Sequence of chain 2.D:
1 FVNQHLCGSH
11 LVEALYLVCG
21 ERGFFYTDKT

Binding-site contacts:
Ligand atom C1 contacts residue HIS10 of chain 2.D at 3.5 Å.
Ligand atom C1 contacts residue SER9 of chain 1.D at 3.9 Å.
Ligand atom O1 contacts residue HIS10 of chain 2.D at 2.7 Å (h-bond).
Ligand atom C6 contacts residue HIS5 of chain 1.D at 3.9 Å.
Ligand atom C7 contacts residue GLU13 of chain 2.D at 3.3 Å.
Ligand atom C2 contacts residue HIS5 of chain 1.D at 4.3 Å.
Ligand atom C3 contacts residue ALA14 of chain 2.D at 4.2 Å (hydrophobic).
Ligand atom C2 contacts residue HIS10 of chain 2.D at 3.6 Å.
Ligand atom C5 contacts residue SER9 of chain 1.D at 3.9 Å.
Ligand atom C3 contacts residue GLU13 of chain 2.D at 4.1 Å.
Ligand atom C1 contacts residue HIS5 of chain 1.D at 3.4 Å.
Ligand atom C6 contacts residue SER9 of chain 1.D at 3.2 Å.
Ligand atom O1 contacts residue SER9 of chain 1.D at 4.0 Å.
Ligand atom C2 contacts residue GLU13 of chain 2.D at 4.3 Å.
Ligand atom C4 contacts residue LEU17 of chain 2.D at 4.2 Å (hydrophobic).
Ligand atom C6 contacts residue HIS10 of chain 2.D at 4.1 Å.
Ligand atom C3 contacts residue LEU17 of chain 2.D at 4.2 Å (hydrophobic).
Ligand atom C7 contacts residue ALA14 of chain 2.D at 3.3 Å (hydrophobic).
Ligand atom C2 contacts residue ALA14 of chain 2.D at 4.0 Å (hydrophobic).
Ligand atom O1 contacts residue HIS5 of chain 1.D at 2.8 Å (h-bond).
Ligand atom C7 contacts residue LEU17 of chain 2.D at 3.1 Å (hydrophobic).

A protein and the small-molecule ligand that binds it are described below.
Small molecule (SMILES): Cc1cccc(O)c1

Sequence of chain 1.D:
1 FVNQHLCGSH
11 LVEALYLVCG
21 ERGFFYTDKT